Sequence of chain 1.A:
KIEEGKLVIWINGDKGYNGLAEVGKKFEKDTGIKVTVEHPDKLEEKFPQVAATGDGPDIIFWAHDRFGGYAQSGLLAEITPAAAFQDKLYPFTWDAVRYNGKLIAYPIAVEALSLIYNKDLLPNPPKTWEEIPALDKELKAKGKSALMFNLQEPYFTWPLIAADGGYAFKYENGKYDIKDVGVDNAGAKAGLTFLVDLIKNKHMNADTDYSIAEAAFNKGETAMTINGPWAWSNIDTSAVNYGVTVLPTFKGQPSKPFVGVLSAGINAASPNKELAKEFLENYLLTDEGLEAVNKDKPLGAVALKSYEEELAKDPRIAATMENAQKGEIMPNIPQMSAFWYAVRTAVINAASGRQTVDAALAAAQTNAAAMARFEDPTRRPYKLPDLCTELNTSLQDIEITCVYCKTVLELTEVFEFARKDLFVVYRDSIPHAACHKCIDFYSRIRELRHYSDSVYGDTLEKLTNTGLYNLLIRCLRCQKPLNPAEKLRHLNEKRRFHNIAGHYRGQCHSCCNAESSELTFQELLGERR

The small molecule below binds the protein below.
Small molecule (SMILES): OC[C@H]1O[C@H](O[C@H]2[C@H](O)[C@@H](O)[C@@H](O)O[C@@H]2CO)[C@H](O)[C@@H](O)[C@@H]1O

Binding-site contacts:
Ligand atom C6 contacts residue TYR156 of chain 1.A at 3.8 Å (hydrophobic).
Ligand atom C6 contacts residue GLU154 of chain 1.A at 3.4 Å.
Ligand atom O3 contacts residue TRP63 of chain 1.A at 3.5 Å (h-bond).
Ligand atom O2 contacts residue ASP66 of chain 1.A at 2.8 Å (salt-bridge).
Ligand atom C4 contacts residue TRP341 of chain 1.A at 3.6 Å (hydrophobic).
Ligand atom C1 contacts residue TRP231 of chain 1.A at 3.7 Å (hydrophobic).
Ligand atom C2 contacts residue GLU112 of chain 1.A at 3.5 Å.
Ligand atom O1 contacts residue ASN13 of chain 1.A at 3.6 Å (h-bond).
Ligand atom O3 contacts residue TRP341 of chain 1.A at 3.6 Å.
Ligand atom C2 contacts residue TRP341 of chain 1.A at 3.9 Å (hydrophobic).
Ligand atom O4 contacts residue ARG67 of chain 1.A at 2.6 Å (salt-bridge).
Ligand atom C1 contacts residue ASP15 of chain 1.A at 3.4 Å.
Ligand atom C3 contacts residue TRP63 of chain 1.A at 3.6 Å (hydrophobic).
Ligand atom O5 contacts residue ASP15 of chain 1.A at 3.8 Å.
Ligand atom O6 contacts residue TYR156 of chain 1.A at 3.0 Å (h-bond).
Ligand atom C2 contacts residue ASP66 of chain 1.A at 3.4 Å.
Ligand atom C1 contacts residue TYR156 of chain 1.A at 3.6 Å (hydrophobic).
Ligand atom O2 contacts residue TRP63 of chain 1.A at 3.2 Å (h-bond).
Ligand atom O2 contacts residue MET331 of chain 1.A at 3.9 Å.
Ligand atom O3 contacts residue GLU112 of chain 1.A at 3.9 Å.
Ligand atom O2 contacts residue GLU112 of chain 1.A at 2.7 Å (salt-bridge).
Ligand atom C3 contacts residue ARG67 of chain 1.A at 3.9 Å.
Ligand atom O6 contacts residue GLU154 of chain 1.A at 2.9 Å (salt-bridge).
Ligand atom C1 contacts residue LYS16 of chain 1.A at 3.5 Å.
Ligand atom O2 contacts residue LYS16 of chain 1.A at 2.8 Å (salt-bridge).
Ligand atom C2 contacts residue TRP231 of chain 1.A at 3.9 Å (hydrophobic).
Ligand atom O6 contacts residue PRO155 of chain 1.A at 3.3 Å.
Ligand atom O2 contacts residue ALA64 of chain 1.A at 3.4 Å.
Ligand atom O1 contacts residue LYS16 of chain 1.A at 2.7 Å (salt-bridge).
Ligand atom C3 contacts residue ASP66 of chain 1.A at 3.5 Å.
Ligand atom O3 contacts residue ASP66 of chain 1.A at 2.6 Å (salt-bridge).
Ligand atom C4 contacts residue ARG67 of chain 1.A at 3.7 Å.
Ligand atom C6 contacts residue ARG345 of chain 1.A at 3.9 Å.
Ligand atom O4 contacts residue ARG345 of chain 1.A at 3.9 Å.
Ligand atom C2 contacts residue LYS16 of chain 1.A at 3.7 Å.
Ligand atom O3 contacts residue ALA64 of chain 1.A at 3.3 Å.
Ligand atom O3 contacts residue ARG67 of chain 1.A at 2.8 Å (salt-bridge).
Ligand atom O1 contacts residue ASP15 of chain 1.A at 2.6 Å (salt-bridge).
Ligand atom C6 contacts residue TRP341 of chain 1.A at 3.6 Å (hydrophobic).
Ligand atom O5 contacts residue TYR156 of chain 1.A at 3.3 Å.